Sequence of chain 1.A:
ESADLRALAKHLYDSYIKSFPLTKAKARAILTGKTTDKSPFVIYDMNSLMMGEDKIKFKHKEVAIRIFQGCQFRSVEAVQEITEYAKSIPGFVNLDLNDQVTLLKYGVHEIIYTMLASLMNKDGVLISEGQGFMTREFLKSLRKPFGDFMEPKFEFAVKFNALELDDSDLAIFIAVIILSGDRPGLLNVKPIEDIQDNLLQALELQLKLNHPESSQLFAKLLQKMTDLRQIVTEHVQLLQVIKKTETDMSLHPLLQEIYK

Binding-site contacts:
Ligand atom OAE contacts residue TYR271 of chain 1.A at 3.0 Å (h-bond).
Ligand atom OAF contacts residue SER87 of chain 1.A at 2.3 Å (h-bond).
Ligand atom CAI contacts residue MET162 of chain 1.A at 3.7 Å (hydrophobic).
Ligand atom CBB contacts residue ILE139 of chain 1.A at 3.7 Å (hydrophobic).
Ligand atom CAK contacts residue CYS83 of chain 1.A at 3.5 Å (hydrophobic).
Ligand atom CAZ contacts residue ILE139 of chain 1.A at 3.7 Å (hydrophobic).
Ligand atom CAD contacts residue VAL137 of chain 1.A at 3.6 Å (hydrophobic).
Ligand atom OAR contacts residue CYS83 of chain 1.A at 3.7 Å.
Ligand atom CAO contacts residue TYR125 of chain 1.A at 3.1 Å (hydrophobic).
Ligand atom CAJ contacts residue LEU128 of chain 1.A at 3.8 Å (hydrophobic).
Ligand atom CAU contacts residue SER87 of chain 1.A at 2.8 Å.
Ligand atom CBA contacts residue ILE139 of chain 1.A at 3.7 Å (hydrophobic).
Ligand atom OAE contacts residue LEU251 of chain 1.A at 2.9 Å.
Ligand atom CAH contacts residue SER87 of chain 1.A at 3.2 Å.
Ligand atom NAP contacts residue HIS121 of chain 1.A at 3.4 Å (h-bond).
Ligand atom SAS contacts residue HIS247 of chain 1.A at 2.7 Å (h-bond).
Ligand atom CAZ contacts residue SER140 of chain 1.A at 3.6 Å.
Ligand atom CAU contacts residue HIS121 of chain 1.A at 3.8 Å.
Ligand atom CAW contacts residue CYS83 of chain 1.A at 3.7 Å (hydrophobic).
Ligand atom NAP contacts residue TYR271 of chain 1.A at 3.0 Å (h-bond).
Ligand atom CAB contacts residue MET146 of chain 1.A at 3.0 Å (hydrophobic).
Ligand atom CAX contacts residue ILE139 of chain 1.A at 3.8 Å (hydrophobic).
Ligand atom CBD contacts residue SER87 of chain 1.A at 3.3 Å.
Ligand atom CAC contacts residue ARG86 of chain 1.A at 3.4 Å.
Ligand atom OAQ contacts residue LEU128 of chain 1.A at 3.8 Å.
Ligand atom CAT contacts residue TYR271 of chain 1.A at 3.0 Å (hydrophobic).
Ligand atom CAC contacts residue SER140 of chain 1.A at 3.4 Å.
Ligand atom NAP contacts residue LEU267 of chain 1.A at 3.8 Å.
Ligand atom CAT contacts residue HIS247 of chain 1.A at 3.2 Å.
Ligand atom CAY contacts residue ILE139 of chain 1.A at 3.8 Å (hydrophobic).
Ligand atom OAE contacts residue HIS247 of chain 1.A at 3.4 Å (h-bond).
Ligand atom OAG contacts residue SER140 of chain 1.A at 3.2 Å (h-bond).
Ligand atom OAF contacts residue HIS121 of chain 1.A at 3.6 Å (h-bond).
Ligand atom CAN contacts residue CYS83 of chain 1.A at 3.1 Å (hydrophobic).
Ligand atom CBC contacts residue ILE139 of chain 1.A at 3.7 Å (hydrophobic).
Ligand atom CBD contacts residue HIS247 of chain 1.A at 3.7 Å.
Ligand atom CAK contacts residue MET162 of chain 1.A at 3.0 Å (hydrophobic).
Ligand atom CAO contacts residue HIS247 of chain 1.A at 3.1 Å.
Ligand atom CBA contacts residue SER140 of chain 1.A at 3.5 Å.
Ligand atom CAW contacts residue LEU128 of chain 1.A at 3.7 Å (hydrophobic).

A protein and the small-molecule ligand that binds it are described below.
Small molecule (SMILES): Cc1c(C)c2c(c(C)c1O)CC[C@](C)(COc1ccc(C[C@@H]3SC(=O)NC3=O)cc1)O2